A small-molecule ligand and the protein it binds are described below.
Small molecule (SMILES): C[C@H]1O[C@@H](n2cnc3c(N)ncnc32)C[C@@H]1OP(=O)(O)O

Binding-site contacts:
Ligand atom N6 contacts residue ASP145 of chain 1.B at 2.9 Å (salt-bridge).
Ligand atom C5' contacts residue THR38 of chain 1.A at 3.3 Å.
Ligand atom O3' contacts residue 3PO1 of chain 1.G at 3.0 Å (h-bond).
Ligand atom C6 contacts residue ASP145 of chain 1.B at 3.9 Å.
Ligand atom N1 contacts residue LYS65 of chain 1.B at 3.0 Å (salt-bridge).
Ligand atom N6 contacts residue MET72 of chain 1.B at 3.9 Å.
Ligand atom N1 contacts residue LEU75 of chain 1.A at 3.9 Å.
Ligand atom C2 contacts residue LEU75 of chain 1.A at 3.7 Å (hydrophobic).
Ligand atom O2P contacts residue 3PO1 of chain 1.G at 0.6 Å (h-bond).
Ligand atom C2' contacts residue LEU75 of chain 1.A at 3.8 Å (hydrophobic).
Ligand atom N3 contacts residue LEU75 of chain 1.A at 3.7 Å.
Ligand atom C4 contacts residue LEU75 of chain 1.A at 3.7 Å (hydrophobic).
Ligand atom N7 contacts residue ASN152 of chain 1.B at 3.9 Å.
Ligand atom C2' contacts residue ASP77 of chain 1.A at 3.6 Å.
Ligand atom N1 contacts residue MET72 of chain 1.B at 3.9 Å.
Ligand atom C6 contacts residue LYS65 of chain 1.B at 3.9 Å.
Ligand atom O4' contacts residue SER155 of chain 1.B at 3.5 Å.
Ligand atom C4' contacts residue SER155 of chain 1.B at 3.7 Å.
Ligand atom C8 contacts residue ASN152 of chain 1.B at 3.2 Å.
Ligand atom C2' contacts residue MG1 of chain 1.E at 3.9 Å.
Ligand atom N7 contacts residue GLY76 of chain 1.A at 3.7 Å.
Ligand atom N1 contacts residue GLY76 of chain 1.A at 3.9 Å.
Ligand atom C3' contacts residue 3PO1 of chain 1.G at 2.8 Å.
Ligand atom C5' contacts residue ASN152 of chain 1.B at 3.7 Å.
Ligand atom O4' contacts residue ASN152 of chain 1.B at 3.9 Å.
Ligand atom C2 contacts residue LYS65 of chain 1.B at 3.8 Å.
Ligand atom O3' contacts residue MG1 of chain 1.E at 3.6 Å.
Ligand atom P contacts residue MG1 of chain 1.E at 2.9 Å.
Ligand atom O3P contacts residue 3PO1 of chain 1.G at 2.4 Å (h-bond).
Ligand atom O2P contacts residue MG1 of chain 1.E at 3.3 Å.
Ligand atom O2P contacts residue ARG156 of chain 1.B at 3.2 Å (salt-bridge).
Ligand atom C3' contacts residue MG1 of chain 1.E at 3.7 Å.
Ligand atom C6 contacts residue GLY76 of chain 1.A at 3.6 Å.
Ligand atom O1P contacts residue MG1 of chain 1.E at 2.0 Å.
Ligand atom C5 contacts residue GLY76 of chain 1.A at 3.6 Å.
Ligand atom O1P contacts residue 3PO1 of chain 1.G at 2.0 Å (h-bond).
Ligand atom P contacts residue 3PO1 of chain 1.G at 1.8 Å.
Ligand atom C2' contacts residue 3PO1 of chain 1.G at 3.6 Å.
Ligand atom N6 contacts residue ILE146 of chain 1.B at 3.1 Å (h-bond).
Ligand atom N7 contacts residue VAL151 of chain 1.B at 3.7 Å.

Sequence of chain 1.B:
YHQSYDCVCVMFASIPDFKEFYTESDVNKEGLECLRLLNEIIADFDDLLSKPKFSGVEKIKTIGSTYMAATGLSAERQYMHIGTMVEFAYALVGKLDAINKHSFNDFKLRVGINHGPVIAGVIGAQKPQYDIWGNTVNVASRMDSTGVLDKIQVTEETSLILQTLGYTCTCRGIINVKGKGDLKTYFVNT

Sequence of chain 1.A:
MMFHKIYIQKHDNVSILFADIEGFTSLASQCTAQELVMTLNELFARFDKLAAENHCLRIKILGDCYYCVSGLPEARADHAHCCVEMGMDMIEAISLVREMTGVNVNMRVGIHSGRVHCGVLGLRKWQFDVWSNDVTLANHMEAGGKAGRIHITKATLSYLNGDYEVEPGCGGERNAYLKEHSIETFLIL